Sequence of chain 1.F:
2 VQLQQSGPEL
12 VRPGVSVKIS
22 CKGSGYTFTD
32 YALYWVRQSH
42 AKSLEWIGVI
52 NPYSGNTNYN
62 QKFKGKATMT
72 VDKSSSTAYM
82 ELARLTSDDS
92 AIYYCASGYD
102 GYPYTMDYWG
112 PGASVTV

Binding-site contacts:
Ligand atom N2 contacts residue ASN57 of chain 1.F at 4.3 Å.
Ligand atom O7 contacts residue THR58 of chain 1.F at 4.2 Å.
Ligand atom C5 contacts residue ASN24 of chain 1.D at 3.6 Å.
Ligand atom C7 contacts residue ASN24 of chain 1.D at 3.7 Å.
Ligand atom C1 contacts residue ASN24 of chain 1.D at 1.4 Å.
Ligand atom C1 contacts residue SER26 of chain 1.D at 4.1 Å.
Ligand atom C2 contacts residue ASN24 of chain 1.D at 2.5 Å.
Ligand atom N2 contacts residue ASN24 of chain 1.D at 2.8 Å (h-bond).
Ligand atom C3 contacts residue ASN24 of chain 1.D at 3.8 Å.
Ligand atom C8 contacts residue GLU77 of chain 1.E at 4.5 Å.
Ligand atom O7 contacts residue ASN57 of chain 1.F at 4.1 Å.
Ligand atom C7 contacts residue ASN57 of chain 1.F at 4.2 Å.
Ligand atom O5 contacts residue ASN24 of chain 1.D at 2.3 Å (h-bond).
Ligand atom C2 contacts residue ASN57 of chain 1.F at 4.2 Å.
Ligand atom C4 contacts residue ASN24 of chain 1.D at 4.2 Å.
Ligand atom O6 contacts residue ASN24 of chain 1.D at 4.3 Å.
Ligand atom O5 contacts residue SER26 of chain 1.D at 3.9 Å.
Ligand atom C5 contacts residue SER26 of chain 1.D at 4.4 Å.
Ligand atom C8 contacts residue ASN24 of chain 1.D at 4.0 Å.
Ligand atom C1 contacts residue ASN57 of chain 1.F at 4.4 Å.

The small molecule below binds the protein below.
Small molecule (SMILES): CC(=O)N[C@H]1[C@H](O[C@H]2[C@H](O)[C@@H](NC(C)=O)CO[C@@H]2CO)O[C@H](CO)[C@@H](O)[C@@H]1O

Sequence of chain 1.D:
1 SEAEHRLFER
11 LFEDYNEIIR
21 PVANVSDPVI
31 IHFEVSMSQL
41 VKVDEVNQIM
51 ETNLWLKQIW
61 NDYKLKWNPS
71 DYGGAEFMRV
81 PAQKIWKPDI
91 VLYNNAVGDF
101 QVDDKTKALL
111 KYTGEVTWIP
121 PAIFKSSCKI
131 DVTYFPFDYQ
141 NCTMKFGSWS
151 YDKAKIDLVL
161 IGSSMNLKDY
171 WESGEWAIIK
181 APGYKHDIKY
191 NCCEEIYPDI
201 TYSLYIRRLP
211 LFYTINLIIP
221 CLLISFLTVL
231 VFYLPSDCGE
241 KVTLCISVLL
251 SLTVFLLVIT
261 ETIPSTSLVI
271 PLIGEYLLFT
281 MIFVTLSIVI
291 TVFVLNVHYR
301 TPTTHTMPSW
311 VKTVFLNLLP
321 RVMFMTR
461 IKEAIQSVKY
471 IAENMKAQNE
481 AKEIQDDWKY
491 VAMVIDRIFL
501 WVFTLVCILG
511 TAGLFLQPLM

Sequence of chain 1.E:
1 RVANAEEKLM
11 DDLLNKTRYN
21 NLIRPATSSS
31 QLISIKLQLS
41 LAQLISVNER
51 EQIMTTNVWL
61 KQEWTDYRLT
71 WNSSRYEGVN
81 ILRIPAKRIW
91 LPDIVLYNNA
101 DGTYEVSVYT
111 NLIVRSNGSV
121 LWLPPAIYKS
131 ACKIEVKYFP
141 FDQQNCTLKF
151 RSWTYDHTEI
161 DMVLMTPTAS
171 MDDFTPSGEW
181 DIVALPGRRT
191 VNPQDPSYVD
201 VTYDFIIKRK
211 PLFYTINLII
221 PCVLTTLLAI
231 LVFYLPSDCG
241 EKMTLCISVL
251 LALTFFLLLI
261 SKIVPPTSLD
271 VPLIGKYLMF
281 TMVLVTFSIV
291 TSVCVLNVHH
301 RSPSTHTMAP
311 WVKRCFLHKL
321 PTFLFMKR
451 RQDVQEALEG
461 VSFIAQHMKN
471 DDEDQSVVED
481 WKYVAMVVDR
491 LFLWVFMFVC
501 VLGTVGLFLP